The protein below binds the small molecule below.
Small molecule (SMILES): CC(C)CN(C[C@@H](O)[C@H](Cc1ccccc1)NC(=O)O[C@H]1CO[C@H]2OCC[C@H]21)S(=O)(=O)c1ccc(N)cc1

Binding-site contacts:
Ligand atom O10 contacts residue ILE50 of chain 1.A at 3.3 Å.
Ligand atom O9 contacts residue VAL48 of chain 1.B at 3.7 Å.
Ligand atom C7 contacts residue ALA28 of chain 1.B at 3.3 Å (hydrophobic).
Ligand atom C7 contacts residue ASP30 of chain 1.B at 3.4 Å.
Ligand atom C25 contacts residue VAL32 of chain 1.A at 3.7 Å (hydrophobic).
Ligand atom C7 contacts residue VAL32 of chain 1.B at 3.6 Å (hydrophobic).
Ligand atom O9 contacts residue GLY49 of chain 1.B at 2.9 Å.
Ligand atom C17 contacts residue ASP25 of chain 1.A at 3.3 Å.
Ligand atom N1 contacts residue ASP30 of chain 1.B at 3.1 Å (salt-bridge).
Ligand atom C12 contacts residue GLY27 of chain 1.B at 3.3 Å.
Ligand atom O28 contacts residue ALA28 of chain 1.A at 3.6 Å.
Ligand atom C17 contacts residue ASP25 of chain 1.B at 3.4 Å.
Ligand atom C5 contacts residue ILE50 of chain 1.A at 3.7 Å (hydrophobic).
Ligand atom C27 contacts residue ASP29 of chain 1.A at 3.6 Å.
Ligand atom C30 contacts residue VAL48 of chain 1.A at 3.1 Å (hydrophobic).
Ligand atom C13 contacts residue GLY27 of chain 1.B at 3.5 Å.
Ligand atom C24 contacts residue VAL48 of chain 1.A at 3.7 Å (hydrophobic).
Ligand atom C33 contacts residue GLY27 of chain 1.A at 3.5 Å.
Ligand atom C31 contacts residue VAL48 of chain 1.A at 3.1 Å (hydrophobic).
Ligand atom C36 contacts residue ILE50 of chain 1.A at 3.5 Å (hydrophobic).
Ligand atom C15 contacts residue GLY27 of chain 1.B at 3.6 Å.
Ligand atom C29 contacts residue GLY27 of chain 1.A at 3.5 Å.
Ligand atom C7 contacts residue ILE84 of chain 1.B at 3.4 Å (hydrophobic).
Ligand atom O26 contacts residue ASP30 of chain 1.A at 3.2 Å (salt-bridge).
Ligand atom C16 contacts residue ASP25 of chain 1.B at 3.3 Å.
Ligand atom O23 contacts residue ALA28 of chain 1.A at 3.6 Å.
Ligand atom O26 contacts residue ASP29 of chain 1.A at 3.4 Å (salt-bridge).
Ligand atom C6 contacts residue ILE84 of chain 1.B at 3.1 Å (hydrophobic).
Ligand atom O18 contacts residue GLY27 of chain 1.A at 3.6 Å.
Ligand atom N20 contacts residue GLY27 of chain 1.A at 3.4 Å (h-bond).
Ligand atom C36 contacts residue GLY49 of chain 1.A at 3.4 Å.
Ligand atom C6 contacts residue ALA28 of chain 1.B at 3.5 Å (hydrophobic).
Ligand atom C6 contacts residue ILE50 of chain 1.A at 3.5 Å (hydrophobic).
Ligand atom C32 contacts residue ASP25 of chain 1.B at 3.1 Å.
Ligand atom O28 contacts residue ASP29 of chain 1.A at 2.6 Å (salt-bridge).
Ligand atom C36 contacts residue PRO81 of chain 1.B at 3.6 Å (hydrophobic).
Ligand atom O18 contacts residue ASP25 of chain 1.A at 2.6 Å (salt-bridge).
Ligand atom O18 contacts residue ASP25 of chain 1.B at 2.6 Å (salt-bridge).
Ligand atom C29 contacts residue ASP29 of chain 1.A at 3.5 Å.
Ligand atom C4 contacts residue VAL48 of chain 1.B at 3.2 Å (hydrophobic).

Sequence of chain 1.A:
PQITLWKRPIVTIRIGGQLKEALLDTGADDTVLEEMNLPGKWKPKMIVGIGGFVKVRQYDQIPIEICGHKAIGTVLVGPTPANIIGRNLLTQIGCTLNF

Sequence of chain 1.B:
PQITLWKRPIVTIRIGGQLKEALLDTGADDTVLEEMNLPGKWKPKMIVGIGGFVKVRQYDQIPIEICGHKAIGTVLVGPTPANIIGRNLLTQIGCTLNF